Sequence of chain 1.A:
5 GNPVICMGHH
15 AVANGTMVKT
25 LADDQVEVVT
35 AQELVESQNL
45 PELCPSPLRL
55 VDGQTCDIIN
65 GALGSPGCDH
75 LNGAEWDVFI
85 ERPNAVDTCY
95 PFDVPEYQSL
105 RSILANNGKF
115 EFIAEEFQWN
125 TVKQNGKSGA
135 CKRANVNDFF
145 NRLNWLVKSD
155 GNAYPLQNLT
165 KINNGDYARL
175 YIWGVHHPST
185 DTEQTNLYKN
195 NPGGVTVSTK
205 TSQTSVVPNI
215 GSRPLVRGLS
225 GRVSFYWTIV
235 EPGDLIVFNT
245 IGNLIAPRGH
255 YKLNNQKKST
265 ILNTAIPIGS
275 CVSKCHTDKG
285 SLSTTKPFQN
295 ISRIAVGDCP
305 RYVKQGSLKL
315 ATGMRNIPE

This protein binds this small molecule.
Small molecule (SMILES): CC(=O)N[C@@H]1[C@@H](O)[C@H](O)[C@@H](CO)O[C@H]1O

Binding-site contacts:
Ligand atom C3 contacts residue ASN162 of chain 1.A at 3.8 Å.
Ligand atom C7 contacts residue THR164 of chain 1.A at 4.2 Å.
Ligand atom C8 contacts residue ASN162 of chain 1.A at 2.6 Å.
Ligand atom C8 contacts residue LEU163 of chain 1.A at 3.9 Å (hydrophobic).
Ligand atom C2 contacts residue ASN162 of chain 1.A at 2.5 Å.
Ligand atom C7 contacts residue ASN162 of chain 1.A at 2.9 Å.
Ligand atom C1 contacts residue ASN162 of chain 1.A at 1.4 Å.
Ligand atom C7 contacts residue LEU163 of chain 1.A at 4.4 Å (hydrophobic).
Ligand atom O7 contacts residue THR164 of chain 1.A at 2.9 Å (h-bond).
Ligand atom N2 contacts residue ASN162 of chain 1.A at 2.9 Å (h-bond).
Ligand atom O7 contacts residue ASN162 of chain 1.A at 3.4 Å (h-bond).
Ligand atom O5 contacts residue ASN162 of chain 1.A at 2.4 Å (h-bond).
Ligand atom C4 contacts residue ASN162 of chain 1.A at 4.2 Å.
Ligand atom C5 contacts residue ASN162 of chain 1.A at 3.6 Å.
Ligand atom O7 contacts residue LEU163 of chain 1.A at 4.1 Å.